The protein below binds the small molecule below.
Small molecule (SMILES): CC(=O)N[C@@H]1[C@@H](O)[C@H](O)[C@@H](CO)O[C@H]1O

Sequence of chain 1.A:
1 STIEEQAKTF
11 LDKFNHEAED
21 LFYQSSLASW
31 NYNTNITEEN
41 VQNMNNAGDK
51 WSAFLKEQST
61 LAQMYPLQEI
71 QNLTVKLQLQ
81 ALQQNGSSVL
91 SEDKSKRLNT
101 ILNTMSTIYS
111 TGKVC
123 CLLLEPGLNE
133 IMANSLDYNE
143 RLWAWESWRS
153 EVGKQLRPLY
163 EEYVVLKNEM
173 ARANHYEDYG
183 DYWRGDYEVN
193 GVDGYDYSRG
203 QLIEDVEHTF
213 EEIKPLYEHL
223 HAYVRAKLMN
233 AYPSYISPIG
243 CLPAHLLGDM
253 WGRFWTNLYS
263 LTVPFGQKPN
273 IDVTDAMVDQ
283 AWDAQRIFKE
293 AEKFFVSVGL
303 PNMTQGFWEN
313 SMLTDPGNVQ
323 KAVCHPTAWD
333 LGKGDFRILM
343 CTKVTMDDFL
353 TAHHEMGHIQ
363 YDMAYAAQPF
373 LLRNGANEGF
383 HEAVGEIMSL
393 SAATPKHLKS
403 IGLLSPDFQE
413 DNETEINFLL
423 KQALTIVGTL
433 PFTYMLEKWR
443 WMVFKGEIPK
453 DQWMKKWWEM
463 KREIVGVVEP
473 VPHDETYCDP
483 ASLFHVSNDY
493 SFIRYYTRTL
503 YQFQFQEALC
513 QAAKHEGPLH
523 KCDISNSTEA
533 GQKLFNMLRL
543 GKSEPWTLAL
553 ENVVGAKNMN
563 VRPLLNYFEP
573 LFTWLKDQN

Binding-site contacts:
Ligand atom C3 contacts residue ASN304 of chain 1.A at 3.8 Å.
Ligand atom O5 contacts residue ASN304 of chain 1.A at 2.4 Å (h-bond).
Ligand atom C1 contacts residue ASN304 of chain 1.A at 1.5 Å.
Ligand atom C7 contacts residue VAL298 of chain 1.A at 4.1 Å (hydrophobic).
Ligand atom C4 contacts residue ASN304 of chain 1.A at 4.3 Å.
Ligand atom C7 contacts residue ASN304 of chain 1.A at 3.3 Å.
Ligand atom N2 contacts residue VAL298 of chain 1.A at 3.5 Å.
Ligand atom O3 contacts residue VAL298 of chain 1.A at 4.3 Å.
Ligand atom C5 contacts residue ASN304 of chain 1.A at 3.7 Å.
Ligand atom C8 contacts residue VAL298 of chain 1.A at 4.0 Å (hydrophobic).
Ligand atom N2 contacts residue ASN304 of chain 1.A at 2.9 Å (h-bond).
Ligand atom O7 contacts residue ASN304 of chain 1.A at 3.3 Å (h-bond).
Ligand atom C2 contacts residue VAL298 of chain 1.A at 4.4 Å (hydrophobic).
Ligand atom C3 contacts residue VAL298 of chain 1.A at 4.2 Å (hydrophobic).
Ligand atom C8 contacts residue LEU302 of chain 1.A at 3.2 Å (hydrophobic).
Ligand atom C8 contacts residue PRO303 of chain 1.A at 3.8 Å (hydrophobic).
Ligand atom C1 contacts residue VAL298 of chain 1.A at 4.3 Å (hydrophobic).
Ligand atom C2 contacts residue ASN304 of chain 1.A at 2.5 Å.
Ligand atom C8 contacts residue ASN304 of chain 1.A at 3.9 Å.